Binding-site contacts:
Ligand atom C10 contacts residue ARG238 of chain 1.A at 3.6 Å.
Ligand atom O2 contacts residue ARG238 of chain 1.A at 4.1 Å.
Ligand atom C9 contacts residue SER243 of chain 1.A at 3.8 Å.
Ligand atom C4 contacts residue ARG238 of chain 1.A at 3.6 Å.
Ligand atom O1 contacts residue GLU76 of chain 1.A at 3.0 Å (salt-bridge).
Ligand atom C9 contacts residue ARG238 of chain 1.A at 4.5 Å.
Ligand atom O5 contacts residue LYS239 of chain 1.A at 3.6 Å (salt-bridge).
Ligand atom C5 contacts residue SER243 of chain 1.A at 4.1 Å.
Ligand atom C3 contacts residue GLU76 of chain 1.A at 3.8 Å.
Ligand atom C1 contacts residue GLU76 of chain 1.A at 3.8 Å.
Ligand atom C5 contacts residue ARG238 of chain 1.A at 4.1 Å.
Ligand atom C10 contacts residue LYS239 of chain 1.A at 3.8 Å.
Ligand atom C6 contacts residue ARG238 of chain 1.A at 4.3 Å.
Ligand atom O5 contacts residue SER243 of chain 1.A at 4.1 Å.
Ligand atom O4 contacts residue LYS239 of chain 1.A at 3.3 Å (salt-bridge).
Ligand atom O5 contacts residue ARG238 of chain 1.A at 3.6 Å.
Ligand atom C2 contacts residue ARG238 of chain 1.A at 3.7 Å.
Ligand atom C10 contacts residue ASP240 of chain 1.A at 4.4 Å.
Ligand atom C2 contacts residue GLU76 of chain 1.A at 3.6 Å.
Ligand atom O1 contacts residue ARG238 of chain 1.A at 4.1 Å.
Ligand atom O4 contacts residue ARG238 of chain 1.A at 3.6 Å.
Ligand atom C7 contacts residue ARG238 of chain 1.A at 4.0 Å.
Ligand atom C3 contacts residue ARG238 of chain 1.A at 3.6 Å.
Ligand atom O5 contacts residue ASP240 of chain 1.A at 3.5 Å (salt-bridge).

Sequence of chain 1.A:
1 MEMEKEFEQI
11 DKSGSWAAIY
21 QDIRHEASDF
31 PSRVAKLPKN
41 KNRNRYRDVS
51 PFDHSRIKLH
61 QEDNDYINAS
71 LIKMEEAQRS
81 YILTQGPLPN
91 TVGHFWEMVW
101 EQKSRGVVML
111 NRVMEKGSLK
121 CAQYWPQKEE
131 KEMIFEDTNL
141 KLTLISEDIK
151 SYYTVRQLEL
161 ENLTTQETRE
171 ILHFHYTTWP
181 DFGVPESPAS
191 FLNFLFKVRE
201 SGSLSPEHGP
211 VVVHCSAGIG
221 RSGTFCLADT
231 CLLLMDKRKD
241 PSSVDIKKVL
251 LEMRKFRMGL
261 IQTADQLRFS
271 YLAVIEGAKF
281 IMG

This protein binds this small molecule.
Small molecule (SMILES): COc1cc(C(=O)O)cc(OC)c1OC